Sequence of chain 1.B:
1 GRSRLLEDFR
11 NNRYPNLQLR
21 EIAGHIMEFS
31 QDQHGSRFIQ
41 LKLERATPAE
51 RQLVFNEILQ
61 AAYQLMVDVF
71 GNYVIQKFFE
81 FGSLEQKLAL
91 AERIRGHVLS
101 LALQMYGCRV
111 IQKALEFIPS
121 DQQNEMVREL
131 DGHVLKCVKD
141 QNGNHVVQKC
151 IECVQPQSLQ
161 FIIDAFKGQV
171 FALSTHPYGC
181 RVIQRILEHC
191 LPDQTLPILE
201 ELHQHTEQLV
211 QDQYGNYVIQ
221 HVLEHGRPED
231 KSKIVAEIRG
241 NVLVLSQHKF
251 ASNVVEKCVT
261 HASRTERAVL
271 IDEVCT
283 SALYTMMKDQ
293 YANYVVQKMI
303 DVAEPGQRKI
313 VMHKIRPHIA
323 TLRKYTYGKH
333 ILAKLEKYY

A small-molecule ligand and the protein it binds are described below.
Small molecule (SMILES): Nc1ccn([C@@H]2O[C@H](CO[P](=O)(O)O[C@H]3[C@@H](O)[C@H](n4cnc5c(N)ncnc54)O[C@@H]3CO[P](=O)(O)O[C@H]3[C@@H](O)[C@H](n4ccc(=O)[nH]c4=O)O[C@@H]3CO[P](=O)(O)O[C@H]3[C@@H](O)[C@H](n4cnc5c(=O)nc(N)[nH]c54)O[C@@H]3CO[P](=O)(O)O[C@H]3[C@@H](O)[C@H](n4ccc(=O)[nH]c4=O)O[C@@H]3CO)[C@@H](O[P](=O)(O)OC[C@H]3O[C@@H](n4cnc5c(N)ncnc54)[C@H](O)[C@@H]3O[P](=O)(O)OC[C@H]3O[C@@H](n4ccc(=O)[nH]c4=O)[C@H](O)[C@@H]3O)[C@H]2O)c(=O)n1

Binding-site contacts:
Ligand atom N7 contacts residue TYR217 of chain 1.B at 3.3 Å.
Ligand atom N3 contacts residue ASN72 of chain 1.B at 3.2 Å (h-bond).
Ligand atom N1 contacts residue HIS145 of chain 1.B at 3.2 Å.
Ligand atom N3 contacts residue TYR217 of chain 1.B at 3.1 Å.
Ligand atom O6 contacts residue TYR296 of chain 1.B at 3.1 Å.
Ligand atom N1 contacts residue GLN184 of chain 1.B at 3.0 Å (h-bond).
Ligand atom N7 contacts residue HIS145 of chain 1.B at 3.1 Å.
Ligand atom N2 contacts residue GLU256 of chain 1.B at 2.7 Å (salt-bridge).
Ligand atom O2 contacts residue TYR106 of chain 1.B at 2.5 Å.
Ligand atom N3 contacts residue ASN295 of chain 1.B at 2.7 Å (h-bond).
Ligand atom N3 contacts residue ASN216 of chain 1.B at 3.0 Å (h-bond).
Ligand atom C2 contacts residue TYR296 of chain 1.B at 3.0 Å (hydrophobic).
Ligand atom N2 contacts residue ASN253 of chain 1.B at 3.3 Å (h-bond).
Ligand atom N1 contacts residue GLU256 of chain 1.B at 3.2 Å (salt-bridge).
Ligand atom C2 contacts residue TYR73 of chain 1.B at 3.1 Å (hydrophobic).
Ligand atom N1 contacts residue TYR217 of chain 1.B at 3.2 Å (h-bond).
Ligand atom O2 contacts residue PHE250 of chain 1.B at 3.2 Å.
Ligand atom C6 contacts residue TYR296 of chain 1.B at 3.2 Å (hydrophobic).
Ligand atom N3 contacts residue TYR296 of chain 1.B at 3.0 Å.
Ligand atom N1 contacts residue GLN112 of chain 1.B at 3.1 Å (h-bond).
Ligand atom O2 contacts residue ASN216 of chain 1.B at 2.6 Å (h-bond).
Ligand atom C4 contacts residue TYR73 of chain 1.B at 3.1 Å (hydrophobic).
Ligand atom N7 contacts residue TYR296 of chain 1.B at 3.2 Å (h-bond).
Ligand atom O2 contacts residue GLN213 of chain 1.B at 3.2 Å (h-bond).
Ligand atom N2 contacts residue SER252 of chain 1.B at 2.8 Å (h-bond).
Ligand atom O2 contacts residue TYR296 of chain 1.B at 3.1 Å.
Ligand atom O4 contacts residue GLN299 of chain 1.B at 3.0 Å (h-bond).
Ligand atom O4 contacts residue GLN220 of chain 1.B at 2.9 Å (h-bond).
Ligand atom C5 contacts residue HIS145 of chain 1.B at 3.0 Å.
Ligand atom C2 contacts residue TYR217 of chain 1.B at 3.2 Å (hydrophobic).
Ligand atom N3 contacts residue TYR73 of chain 1.B at 3.0 Å (h-bond).
Ligand atom O2 contacts residue ASN295 of chain 1.B at 3.1 Å (h-bond).
Ligand atom N1 contacts residue TYR73 of chain 1.B at 3.2 Å (h-bond).
Ligand atom C4 contacts residue HIS145 of chain 1.B at 3.1 Å.
Ligand atom C6 contacts residue ARG181 of chain 1.B at 3.1 Å.
Ligand atom C6 contacts residue HIS145 of chain 1.B at 3.1 Å.
Ligand atom O4 contacts residue TYR73 of chain 1.B at 3.2 Å.
Ligand atom N1 contacts residue TYR296 of chain 1.B at 3.0 Å (h-bond).
Ligand atom C4 contacts residue ASN253 of chain 1.B at 3.2 Å.
Ligand atom O4 contacts residue ASN253 of chain 1.B at 3.0 Å.